Sequence of chain 1.B:
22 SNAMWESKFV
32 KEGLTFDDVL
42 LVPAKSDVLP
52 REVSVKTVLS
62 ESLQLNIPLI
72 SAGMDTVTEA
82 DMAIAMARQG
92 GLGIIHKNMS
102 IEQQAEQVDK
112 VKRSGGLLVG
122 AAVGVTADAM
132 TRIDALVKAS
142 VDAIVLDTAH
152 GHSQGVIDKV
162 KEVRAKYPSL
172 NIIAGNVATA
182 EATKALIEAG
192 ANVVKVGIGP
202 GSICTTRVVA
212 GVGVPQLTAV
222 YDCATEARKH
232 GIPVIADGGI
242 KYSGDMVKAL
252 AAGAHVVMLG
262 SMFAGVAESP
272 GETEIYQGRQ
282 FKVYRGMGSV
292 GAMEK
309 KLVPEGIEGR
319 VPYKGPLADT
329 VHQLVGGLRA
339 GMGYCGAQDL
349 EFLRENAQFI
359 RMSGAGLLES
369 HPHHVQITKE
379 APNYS

Sequence of chain 1.A:
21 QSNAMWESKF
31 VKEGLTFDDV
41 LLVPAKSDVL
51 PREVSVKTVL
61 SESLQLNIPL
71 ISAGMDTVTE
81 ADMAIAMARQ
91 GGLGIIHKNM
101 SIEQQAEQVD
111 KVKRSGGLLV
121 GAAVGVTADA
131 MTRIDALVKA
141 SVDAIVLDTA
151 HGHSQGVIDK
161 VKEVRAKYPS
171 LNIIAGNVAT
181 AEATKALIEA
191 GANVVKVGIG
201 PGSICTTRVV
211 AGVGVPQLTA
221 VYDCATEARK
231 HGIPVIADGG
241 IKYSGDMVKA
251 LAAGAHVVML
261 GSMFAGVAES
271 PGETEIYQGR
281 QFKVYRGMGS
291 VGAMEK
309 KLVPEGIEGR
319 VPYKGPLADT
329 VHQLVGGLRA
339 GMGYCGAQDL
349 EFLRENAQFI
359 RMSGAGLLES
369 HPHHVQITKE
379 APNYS

Binding-site contacts:
Ligand atom C18 contacts residue GLU313 of chain 1.B at 3.9 Å.
Ligand atom C8 contacts residue TYR342 of chain 1.A at 3.9 Å (hydrophobic).
Ligand atom C13 contacts residue VAL311 of chain 1.B at 3.8 Å (hydrophobic).
Ligand atom C4 contacts residue GLY289 of chain 1.B at 3.8 Å.
Ligand atom C20 contacts residue PRO51 of chain 1.A at 3.8 Å (hydrophobic).
Ligand atom CL contacts residue HIS151 of chain 1.B at 3.8 Å.
Ligand atom CL contacts residue GLY341 of chain 1.A at 3.5 Å.
Ligand atom C2 contacts residue GLY289 of chain 1.B at 3.5 Å.
Ligand atom C25 contacts residue HIS151 of chain 1.B at 3.9 Å.
Ligand atom C6 contacts residue ALA150 of chain 1.B at 3.9 Å (hydrophobic).
Ligand atom O3 contacts residue SER154 of chain 1.B at 3.5 Å (h-bond).
Ligand atom C24 contacts residue HIS151 of chain 1.B at 3.9 Å.
Ligand atom O4 contacts residue HIS151 of chain 1.B at 3.7 Å.
Ligand atom C12 contacts residue MET294 of chain 1.B at 3.8 Å (hydrophobic).
Ligand atom O6 contacts residue SER154 of chain 1.B at 2.8 Å (h-bond).
Ligand atom C8 contacts residue ALA150 of chain 1.B at 3.5 Å (hydrophobic).
Ligand atom C13 contacts residue GLU313 of chain 1.B at 3.6 Å.
Ligand atom N4 contacts residue ALA150 of chain 1.B at 3.8 Å.
Ligand atom O6 contacts residue VAL157 of chain 1.B at 3.5 Å (h-bond).
Ligand atom C7 contacts residue IMP1 of chain 1.N at 3.9 Å.
Ligand atom C3 contacts residue MET288 of chain 1.B at 3.5 Å (hydrophobic).
Ligand atom C9 contacts residue IMP1 of chain 1.N at 3.7 Å.
Ligand atom N3 contacts residue GLU313 of chain 1.B at 3.2 Å (salt-bridge).
Ligand atom C8 contacts residue GLU313 of chain 1.B at 3.9 Å.
Ligand atom C8 contacts residue THR207 of chain 1.B at 3.8 Å.
Ligand atom C19 contacts residue ALA338 of chain 1.A at 3.7 Å (hydrophobic).
Ligand atom C10 contacts residue GLU313 of chain 1.B at 3.7 Å.
Ligand atom C10 contacts residue ALA150 of chain 1.B at 3.9 Å (hydrophobic).
Ligand atom C7 contacts residue ALA150 of chain 1.B at 3.8 Å (hydrophobic).
Ligand atom O4 contacts residue ALA150 of chain 1.B at 3.7 Å.
Ligand atom C18 contacts residue TYR342 of chain 1.A at 3.7 Å (hydrophobic).
Ligand atom C17 contacts residue ALA150 of chain 1.B at 3.8 Å (hydrophobic).
Ligand atom N4 contacts residue GLU313 of chain 1.B at 3.1 Å (salt-bridge).
Ligand atom C8 contacts residue IMP1 of chain 1.N at 3.6 Å.
Ligand atom C29 contacts residue SER154 of chain 1.B at 3.9 Å.
Ligand atom O6 contacts residue GLY156 of chain 1.B at 3.2 Å.
Ligand atom O4 contacts residue THR149 of chain 1.B at 3.8 Å.
Ligand atom C1 contacts residue GLY289 of chain 1.B at 3.9 Å.
Ligand atom C19 contacts residue PRO51 of chain 1.A at 3.8 Å (hydrophobic).
Ligand atom C3 contacts residue GLY289 of chain 1.B at 3.5 Å.

This small molecule binds to this protein.
Small molecule (SMILES): C=C(C)c1cccc(C(C)(C)NC(=O)Nc2ccc(Cl)c(O[C@H]3O[C@H](CO)[C@@H](O)[C@H]3O)c2)c1